Sequence of chain 1.A:
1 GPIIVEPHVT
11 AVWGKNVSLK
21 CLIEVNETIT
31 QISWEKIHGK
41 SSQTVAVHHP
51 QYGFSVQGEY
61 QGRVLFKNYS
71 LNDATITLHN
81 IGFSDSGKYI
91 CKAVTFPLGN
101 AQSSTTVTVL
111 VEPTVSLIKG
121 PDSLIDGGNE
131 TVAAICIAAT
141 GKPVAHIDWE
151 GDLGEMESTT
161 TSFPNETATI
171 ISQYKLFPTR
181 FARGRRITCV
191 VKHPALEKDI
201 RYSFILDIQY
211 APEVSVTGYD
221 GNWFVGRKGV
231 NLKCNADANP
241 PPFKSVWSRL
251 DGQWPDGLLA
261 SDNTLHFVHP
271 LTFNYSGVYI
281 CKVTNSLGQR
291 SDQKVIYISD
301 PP

The small molecule below binds the protein below.
Small molecule (SMILES): CC(=O)N[C@H]1[C@H](O[C@H]2[C@H](O)[C@@H](NC(C)=O)CO[C@@H]2CO)O[C@H](CO)[C@@H](O[C@@H]2O[C@H](CO[C@H]3O[C@H](CO)[C@@H](O)[C@H](O)[C@@H]3O)[C@@H](O)[C@H](O[C@H]3O[C@H](CO)[C@@H](O)[C@H](O)[C@@H]3O)[C@@H]2O)[C@@H]1O

Binding-site contacts:
Ligand atom O5 contacts residue ASN16 of chain 1.A at 2.4 Å (h-bond).
Ligand atom C7 contacts residue ASN16 of chain 1.A at 3.7 Å.
Ligand atom C1 contacts residue HIS79 of chain 1.A at 4.5 Å.
Ligand atom C2 contacts residue ASN16 of chain 1.A at 2.6 Å.
Ligand atom O6 contacts residue HIS79 of chain 1.A at 3.5 Å (h-bond).
Ligand atom O5 contacts residue HIS79 of chain 1.A at 3.7 Å.
Ligand atom C4 contacts residue ASN16 of chain 1.A at 4.3 Å.
Ligand atom N2 contacts residue ASN16 of chain 1.A at 3.0 Å (h-bond).
Ligand atom C5 contacts residue ASN16 of chain 1.A at 3.6 Å.
Ligand atom C3 contacts residue ASN16 of chain 1.A at 3.9 Å.
Ligand atom C1 contacts residue ASN16 of chain 1.A at 1.4 Å.
Ligand atom O7 contacts residue ASN16 of chain 1.A at 3.9 Å.